Sequence of chain 1.B:
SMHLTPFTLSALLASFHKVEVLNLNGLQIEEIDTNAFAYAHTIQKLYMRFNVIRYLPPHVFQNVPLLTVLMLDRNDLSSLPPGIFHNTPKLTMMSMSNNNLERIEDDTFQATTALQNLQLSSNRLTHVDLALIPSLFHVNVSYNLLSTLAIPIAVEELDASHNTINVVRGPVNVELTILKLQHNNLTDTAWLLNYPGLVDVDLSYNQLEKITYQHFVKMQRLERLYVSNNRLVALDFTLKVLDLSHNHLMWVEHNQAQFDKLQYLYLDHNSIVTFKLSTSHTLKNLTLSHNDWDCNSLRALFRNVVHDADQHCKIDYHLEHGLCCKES

Binding-site contacts:
Ligand atom C7 contacts residue TYR149 of chain 1.B at 3.6 Å (hydrophobic).
Ligand atom C7 contacts residue ASN146 of chain 1.B at 3.7 Å.
Ligand atom O5 contacts residue SER148 of chain 1.B at 3.2 Å (h-bond).
Ligand atom C8 contacts residue ASP165 of chain 1.B at 3.8 Å.
Ligand atom C6 contacts residue SER128 of chain 1.B at 4.4 Å.
Ligand atom C6 contacts residue SER127 of chain 1.B at 3.7 Å.
Ligand atom O6 contacts residue SER127 of chain 1.B at 3.5 Å (h-bond).
Ligand atom C5 contacts residue SER127 of chain 1.B at 4.2 Å.
Ligand atom C4 contacts residue ASN146 of chain 1.B at 4.2 Å.
Ligand atom O7 contacts residue ASN146 of chain 1.B at 4.1 Å.
Ligand atom C7 contacts residue ASP165 of chain 1.B at 3.8 Å.
Ligand atom C2 contacts residue ASP165 of chain 1.B at 3.6 Å.
Ligand atom C8 contacts residue TYR149 of chain 1.B at 3.7 Å (hydrophobic).
Ligand atom N2 contacts residue ASN146 of chain 1.B at 2.9 Å (h-bond).
Ligand atom C2 contacts residue ASN146 of chain 1.B at 2.5 Å.
Ligand atom C3 contacts residue ASN146 of chain 1.B at 3.8 Å.
Ligand atom C6 contacts residue SER148 of chain 1.B at 3.8 Å.
Ligand atom C5 contacts residue SER148 of chain 1.B at 3.3 Å.
Ligand atom C6 contacts residue TYR149 of chain 1.B at 4.0 Å (hydrophobic).
Ligand atom C1 contacts residue SER127 of chain 1.B at 4.5 Å.
Ligand atom C5 contacts residue TYR149 of chain 1.B at 4.4 Å (hydrophobic).
Ligand atom C1 contacts residue ASP165 of chain 1.B at 3.6 Å.
Ligand atom C3 contacts residue ASP165 of chain 1.B at 3.9 Å.
Ligand atom C5 contacts residue ASN146 of chain 1.B at 3.6 Å.
Ligand atom N2 contacts residue ASP165 of chain 1.B at 2.8 Å (salt-bridge).
Ligand atom C8 contacts residue LYS186 of chain 1.B at 4.0 Å.
Ligand atom C1 contacts residue ASN146 of chain 1.B at 1.4 Å.
Ligand atom C1 contacts residue SER148 of chain 1.B at 3.4 Å.
Ligand atom C8 contacts residue GLU163 of chain 1.B at 3.3 Å.
Ligand atom O5 contacts residue SER127 of chain 1.B at 3.6 Å (h-bond).
Ligand atom O5 contacts residue ASN146 of chain 1.B at 2.3 Å (h-bond).
Ligand atom O7 contacts residue TYR149 of chain 1.B at 2.7 Å (h-bond).

This protein binds this small molecule.
Small molecule (SMILES): CC(=O)N[C@H]1[C@H](O[C@H]2[C@H](O)[C@@H](NC(C)=O)CO[C@@H]2CO)O[C@H](CO)[C@@H](O)[C@@H]1O